Sequence of chain 1.A:
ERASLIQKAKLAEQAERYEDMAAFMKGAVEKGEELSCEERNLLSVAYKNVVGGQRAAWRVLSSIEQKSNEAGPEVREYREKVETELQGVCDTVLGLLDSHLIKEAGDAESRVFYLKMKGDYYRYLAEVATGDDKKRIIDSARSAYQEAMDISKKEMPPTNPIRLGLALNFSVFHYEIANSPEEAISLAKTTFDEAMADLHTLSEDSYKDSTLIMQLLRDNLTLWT

This small molecule binds to this protein.
Small molecule (SMILES): CC(C)C[C@H](NC(=O)[C@@H]1CCCN1C(=O)[C@H](C)NC(=O)[C@H](COP(=O)(O)O)NC(=O)[C@H](C)NC(=O)[C@H](CCCN=C(N)N)NC(=O)[C@@H](N)CCCN=C(N)N)C(=O)N1CCC[C@H]1C=O

Binding-site contacts:
Ligand atom O contacts residue VAL181 of chain 1.A at 3.1 Å.
Ligand atom C contacts residue ASN229 of chain 1.A at 3.7 Å.
Ligand atom CB contacts residue ASN178 of chain 1.A at 3.3 Å.
Ligand atom O3P contacts residue ARG132 of chain 1.A at 2.8 Å (salt-bridge).
Ligand atom N contacts residue ASN229 of chain 1.A at 2.9 Å (h-bond).
Ligand atom CD contacts residue SER48 of chain 1.A at 3.7 Å.
Ligand atom CB contacts residue ASN229 of chain 1.A at 3.7 Å.
Ligand atom CB contacts residue ASN178 of chain 1.A at 3.4 Å.
Ligand atom NH2 contacts residue ARG59 of chain 1.A at 3.4 Å (salt-bridge).
Ligand atom CZ contacts residue GLU185 of chain 1.A at 3.7 Å.
Ligand atom CG contacts residue ASN45 of chain 1.A at 3.5 Å.
Ligand atom N contacts residue ASN178 of chain 1.A at 2.7 Å (h-bond).
Ligand atom C contacts residue LEU177 of chain 1.A at 3.6 Å (hydrophobic).
Ligand atom CB contacts residue ASN229 of chain 1.A at 3.6 Å.
Ligand atom O1P contacts residue ARG132 of chain 1.A at 2.8 Å (salt-bridge).
Ligand atom N contacts residue LEU177 of chain 1.A at 3.5 Å.
Ligand atom NH1 contacts residue ARG63 of chain 1.A at 3.6 Å.
Ligand atom C contacts residue ASN178 of chain 1.A at 3.5 Å.
Ligand atom NH2 contacts residue ARG63 of chain 1.A at 3.2 Å (salt-bridge).
Ligand atom O2P contacts residue LYS52 of chain 1.A at 3.4 Å.
Ligand atom CB contacts residue ASN45 of chain 1.A at 3.4 Å.
Ligand atom CZ contacts residue ARG63 of chain 1.A at 3.6 Å.
Ligand atom NH2 contacts residue VAL181 of chain 1.A at 3.5 Å.
Ligand atom O1P contacts residue ARG59 of chain 1.A at 2.8 Å (salt-bridge).
Ligand atom CA contacts residue ASN178 of chain 1.A at 3.6 Å.
Ligand atom O contacts residue ASN229 of chain 1.A at 2.9 Å (h-bond).
Ligand atom NH2 contacts residue ARG132 of chain 1.A at 3.5 Å (salt-bridge).
Ligand atom O3P contacts residue TYR133 of chain 1.A at 2.7 Å (h-bond).
Ligand atom CA contacts residue ASN178 of chain 1.A at 3.4 Å.
Ligand atom P contacts residue ARG132 of chain 1.A at 3.7 Å.
Ligand atom CG contacts residue LEU221 of chain 1.A at 3.4 Å (hydrophobic).
Ligand atom CD contacts residue LEU225 of chain 1.A at 3.7 Å (hydrophobic).
Ligand atom CA contacts residue ASN229 of chain 1.A at 3.8 Å.
Ligand atom CD contacts residue GLU185 of chain 1.A at 3.4 Å.
Ligand atom O2P contacts residue ARG59 of chain 1.A at 3.0 Å (salt-bridge).
Ligand atom NH2 contacts residue GLU185 of chain 1.A at 3.4 Å (salt-bridge).
Ligand atom CB contacts residue GLY174 of chain 1.A at 3.6 Å.
Ligand atom CA contacts residue ASN229 of chain 1.A at 3.5 Å.
Ligand atom NE contacts residue GLU185 of chain 1.A at 3.0 Å (salt-bridge).
Ligand atom CD1 contacts residue LYS52 of chain 1.A at 3.5 Å.